Binding-site contacts:
Ligand atom C13 contacts residue GLY20 of chain 4.B at 3.5 Å.
Ligand atom C06 contacts residue GLY103 of chain 4.B at 3.4 Å.
Ligand atom O09 contacts residue LYS63 of chain 4.B at 3.2 Å.
Ligand atom C12 contacts residue ASP19 of chain 4.B at 4.1 Å.
Ligand atom C03 contacts residue ASN85 of chain 4.B at 3.2 Å.
Ligand atom N01 contacts residue GLY103 of chain 4.B at 2.9 Å (h-bond).
Ligand atom O08 contacts residue LYS63 of chain 4.B at 3.2 Å.
Ligand atom C14 contacts residue PHE18 of chain 4.B at 3.8 Å (hydrophobic).
Ligand atom S07 contacts residue PHE18 of chain 4.B at 4.3 Å.
Ligand atom S07 contacts residue LYS63 of chain 4.B at 4.1 Å.
Ligand atom C11 contacts residue PHE18 of chain 4.B at 3.6 Å (hydrophobic).
Ligand atom C15 contacts residue PHE18 of chain 4.B at 3.5 Å (hydrophobic).
Ligand atom C12 contacts residue GLY20 of chain 4.B at 4.0 Å.
Ligand atom O09 contacts residue PHE18 of chain 4.B at 4.2 Å.
Ligand atom O08 contacts residue PHE18 of chain 4.B at 3.9 Å.
Ligand atom C04 contacts residue GLY103 of chain 4.B at 3.9 Å.
Ligand atom C02 contacts residue GLY103 of chain 4.B at 3.6 Å.
Ligand atom N01 contacts residue ASN85 of chain 4.B at 3.0 Å (h-bond).
Ligand atom N05 contacts residue ASN85 of chain 4.B at 4.5 Å.
Ligand atom C10 contacts residue PHE18 of chain 4.B at 3.6 Å (hydrophobic).
Ligand atom C03 contacts residue GLY103 of chain 4.B at 4.2 Å.
Ligand atom C14 contacts residue GLY20 of chain 4.B at 3.7 Å.
Ligand atom N05 contacts residue GLY103 of chain 4.B at 3.6 Å (h-bond).
Ligand atom O08 contacts residue VAL104 of chain 4.B at 3.6 Å.
Ligand atom C13 contacts residue ASP19 of chain 4.B at 3.7 Å.
Ligand atom O09 contacts residue VAL104 of chain 4.B at 4.4 Å.
Ligand atom C13 contacts residue PHE18 of chain 4.B at 4.2 Å (hydrophobic).
Ligand atom C04 contacts residue ASN85 of chain 4.B at 3.2 Å.
Ligand atom C12 contacts residue PHE18 of chain 4.B at 4.0 Å (hydrophobic).
Ligand atom C02 contacts residue ASN85 of chain 4.B at 4.4 Å.
Ligand atom C14 contacts residue ASP19 of chain 4.B at 4.5 Å.

Sequence of chain 4.B:
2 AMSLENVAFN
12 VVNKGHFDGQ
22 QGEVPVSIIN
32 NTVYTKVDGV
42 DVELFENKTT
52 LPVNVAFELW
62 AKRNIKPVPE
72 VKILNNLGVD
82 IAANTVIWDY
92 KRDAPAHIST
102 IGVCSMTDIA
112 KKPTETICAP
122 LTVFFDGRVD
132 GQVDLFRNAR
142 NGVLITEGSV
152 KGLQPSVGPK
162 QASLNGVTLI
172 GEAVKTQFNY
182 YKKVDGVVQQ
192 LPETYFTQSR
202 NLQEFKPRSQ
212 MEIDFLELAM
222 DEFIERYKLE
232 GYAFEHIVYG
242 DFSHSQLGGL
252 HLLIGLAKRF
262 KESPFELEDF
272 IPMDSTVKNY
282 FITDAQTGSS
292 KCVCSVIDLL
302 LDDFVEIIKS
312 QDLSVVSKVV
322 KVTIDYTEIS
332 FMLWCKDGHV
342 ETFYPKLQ

This protein binds this small molecule.
Small molecule (SMILES): N[C@H]1CCN(S(=O)(=O)c2ccccc2)C1